Binding-site contacts:
Ligand atom C2 contacts residue ASN1079 of chain 1.B at 2.4 Å.
Ligand atom C2 contacts residue HIS1082 of chain 1.B at 4.4 Å.
Ligand atom O6 contacts residue HIS1082 of chain 1.B at 3.5 Å.
Ligand atom N2 contacts residue GLY1080 of chain 1.B at 4.0 Å.
Ligand atom C1 contacts residue ASN1079 of chain 1.B at 1.4 Å.
Ligand atom C6 contacts residue HIS1082 of chain 1.B at 4.2 Å.
Ligand atom C5 contacts residue HIS1082 of chain 1.B at 3.6 Å.
Ligand atom C3 contacts residue ASN1079 of chain 1.B at 3.8 Å.
Ligand atom C8 contacts residue GLY1080 of chain 1.B at 3.7 Å.
Ligand atom C4 contacts residue ASN1079 of chain 1.B at 4.2 Å.
Ligand atom O6 contacts residue ILE1095 of chain 1.B at 4.0 Å.
Ligand atom C5 contacts residue ASN1079 of chain 1.B at 3.7 Å.
Ligand atom C3 contacts residue HIS1082 of chain 1.B at 3.5 Å.
Ligand atom O3 contacts residue HIS1082 of chain 1.B at 4.1 Å.
Ligand atom C7 contacts residue GLY1080 of chain 1.B at 4.3 Å.
Ligand atom C1 contacts residue PHE1084 of chain 1.B at 4.3 Å (hydrophobic).
Ligand atom C1 contacts residue HIS1082 of chain 1.B at 4.3 Å.
Ligand atom C6 contacts residue PHE1084 of chain 1.B at 3.8 Å (hydrophobic).
Ligand atom O5 contacts residue TYR1091 of chain 1.B at 4.4 Å.
Ligand atom N2 contacts residue ASN1079 of chain 1.B at 2.9 Å (h-bond).
Ligand atom C4 contacts residue HIS1082 of chain 1.B at 3.6 Å.
Ligand atom C7 contacts residue ASN1079 of chain 1.B at 3.2 Å.
Ligand atom O4 contacts residue HIS1082 of chain 1.B at 2.9 Å (h-bond).
Ligand atom O7 contacts residue ASN1079 of chain 1.B at 3.2 Å (h-bond).
Ligand atom O6 contacts residue PHE1084 of chain 1.B at 3.9 Å.
Ligand atom C8 contacts residue ASN1079 of chain 1.B at 4.2 Å.
Ligand atom C5 contacts residue PHE1084 of chain 1.B at 3.9 Å (hydrophobic).
Ligand atom O5 contacts residue ASN1079 of chain 1.B at 2.4 Å (h-bond).
Ligand atom C6 contacts residue ILE1095 of chain 1.B at 4.3 Å (hydrophobic).
Ligand atom O5 contacts residue PHE1084 of chain 1.B at 3.7 Å.

Sequence of chain 1.B:
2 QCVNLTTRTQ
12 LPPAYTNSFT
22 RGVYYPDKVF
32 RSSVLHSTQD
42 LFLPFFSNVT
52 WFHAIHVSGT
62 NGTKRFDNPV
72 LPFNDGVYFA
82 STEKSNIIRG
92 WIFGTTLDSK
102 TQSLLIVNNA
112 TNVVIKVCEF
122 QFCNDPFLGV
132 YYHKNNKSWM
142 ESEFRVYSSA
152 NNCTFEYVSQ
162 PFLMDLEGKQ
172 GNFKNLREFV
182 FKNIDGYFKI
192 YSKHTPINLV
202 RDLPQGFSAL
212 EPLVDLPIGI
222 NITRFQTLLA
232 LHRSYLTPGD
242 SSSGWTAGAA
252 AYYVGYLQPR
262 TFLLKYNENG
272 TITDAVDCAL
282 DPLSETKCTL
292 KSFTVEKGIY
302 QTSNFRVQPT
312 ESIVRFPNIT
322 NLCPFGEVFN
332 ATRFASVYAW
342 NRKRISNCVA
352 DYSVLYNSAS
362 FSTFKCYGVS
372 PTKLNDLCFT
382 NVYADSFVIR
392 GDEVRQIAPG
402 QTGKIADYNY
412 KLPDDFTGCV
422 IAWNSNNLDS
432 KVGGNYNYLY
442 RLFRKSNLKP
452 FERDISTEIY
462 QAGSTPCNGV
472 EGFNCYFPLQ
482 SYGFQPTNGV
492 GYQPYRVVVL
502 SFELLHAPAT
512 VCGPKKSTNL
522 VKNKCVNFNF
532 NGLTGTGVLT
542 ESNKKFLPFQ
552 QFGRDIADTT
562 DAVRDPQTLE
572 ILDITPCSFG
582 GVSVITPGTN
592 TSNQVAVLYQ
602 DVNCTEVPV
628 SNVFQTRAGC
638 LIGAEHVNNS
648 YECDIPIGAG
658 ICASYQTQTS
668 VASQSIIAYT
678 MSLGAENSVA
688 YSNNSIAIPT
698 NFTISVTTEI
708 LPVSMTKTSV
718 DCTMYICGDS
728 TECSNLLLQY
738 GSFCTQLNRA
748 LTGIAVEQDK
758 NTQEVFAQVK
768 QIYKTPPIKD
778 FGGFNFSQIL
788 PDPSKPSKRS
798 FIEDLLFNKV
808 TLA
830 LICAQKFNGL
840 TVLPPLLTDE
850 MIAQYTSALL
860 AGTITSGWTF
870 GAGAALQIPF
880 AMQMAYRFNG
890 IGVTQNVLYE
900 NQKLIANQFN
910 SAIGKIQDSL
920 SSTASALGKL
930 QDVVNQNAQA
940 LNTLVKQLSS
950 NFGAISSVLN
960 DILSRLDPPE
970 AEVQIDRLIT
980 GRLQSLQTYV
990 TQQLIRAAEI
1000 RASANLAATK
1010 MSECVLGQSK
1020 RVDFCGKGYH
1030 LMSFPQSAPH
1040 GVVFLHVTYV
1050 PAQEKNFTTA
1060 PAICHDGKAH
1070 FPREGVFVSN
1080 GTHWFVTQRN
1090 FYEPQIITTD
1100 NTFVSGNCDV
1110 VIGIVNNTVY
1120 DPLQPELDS

The small molecule below binds the protein below.
Small molecule (SMILES): CC(=O)N[C@H]1[C@H](O[C@H]2[C@H](O)[C@@H](NC(C)=O)CO[C@@H]2CO)O[C@H](CO)[C@@H](O)[C@@H]1O